The protein below binds the small molecule below.
Small molecule (SMILES): CC(=O)N[C@H]1CO[C@H](CO)[C@@H](O[C@]2(O)O[C@H](CO)[C@@H](O)[C@H](O)[C@H]2NC(C)=O)[C@@H]1O

Binding-site contacts:
Ligand atom C6 contacts residue ASP283 of chain 2.B at 3.9 Å.
Ligand atom O5 contacts residue GLY281 of chain 2.B at 4.1 Å.
Ligand atom N2 contacts residue GLY281 of chain 2.B at 4.3 Å.
Ligand atom C1 contacts residue ASP283 of chain 2.B at 4.4 Å.
Ligand atom C8 contacts residue GLY281 of chain 2.B at 3.2 Å.
Ligand atom C1 contacts residue GLY281 of chain 2.B at 3.8 Å.
Ligand atom C6 contacts residue SER282 of chain 2.B at 4.5 Å.
Ligand atom O5 contacts residue ASN3 of chain 2.B at 2.7 Å (h-bond).
Ligand atom C1 contacts residue SER282 of chain 2.B at 4.1 Å.
Ligand atom C2 contacts residue GLY281 of chain 2.B at 3.9 Å.
Ligand atom O6 contacts residue SER282 of chain 2.B at 3.4 Å.
Ligand atom O7 contacts residue PRO8 of chain 1.A at 3.6 Å.
Ligand atom C7 contacts residue PRO8 of chain 1.A at 4.2 Å (hydrophobic).
Ligand atom O6 contacts residue ASP283 of chain 2.B at 3.6 Å (salt-bridge).
Ligand atom C8 contacts residue MET2 of chain 2.B at 4.1 Å (hydrophobic).
Ligand atom C5 contacts residue ASP283 of chain 2.B at 4.3 Å.
Ligand atom C2 contacts residue ASN3 of chain 2.B at 3.1 Å.
Ligand atom C7 contacts residue ASN3 of chain 2.B at 4.0 Å.
Ligand atom C7 contacts residue ZN1 of chain 1.R at 4.0 Å.
Ligand atom C7 contacts residue GLY281 of chain 2.B at 4.1 Å.
Ligand atom C1 contacts residue ASN3 of chain 2.B at 2.0 Å.
Ligand atom O5 contacts residue ASP283 of chain 2.B at 3.4 Å (salt-bridge).
Ligand atom O5 contacts residue SER282 of chain 2.B at 3.5 Å.
Ligand atom O7 contacts residue GLU198 of chain 1.A at 3.8 Å.
Ligand atom C5 contacts residue ASN3 of chain 2.B at 4.0 Å.
Ligand atom O3 contacts residue GLU198 of chain 1.A at 4.0 Å.
Ligand atom C8 contacts residue ASN3 of chain 2.B at 3.5 Å.
Ligand atom O7 contacts residue ZN1 of chain 1.R at 2.8 Å.
Ligand atom O6 contacts residue GLU198 of chain 1.A at 4.3 Å.
Ligand atom C3 contacts residue ASN3 of chain 2.B at 4.4 Å.
Ligand atom N2 contacts residue ASN3 of chain 2.B at 3.5 Å (h-bond).

Sequence of chain 2.B:
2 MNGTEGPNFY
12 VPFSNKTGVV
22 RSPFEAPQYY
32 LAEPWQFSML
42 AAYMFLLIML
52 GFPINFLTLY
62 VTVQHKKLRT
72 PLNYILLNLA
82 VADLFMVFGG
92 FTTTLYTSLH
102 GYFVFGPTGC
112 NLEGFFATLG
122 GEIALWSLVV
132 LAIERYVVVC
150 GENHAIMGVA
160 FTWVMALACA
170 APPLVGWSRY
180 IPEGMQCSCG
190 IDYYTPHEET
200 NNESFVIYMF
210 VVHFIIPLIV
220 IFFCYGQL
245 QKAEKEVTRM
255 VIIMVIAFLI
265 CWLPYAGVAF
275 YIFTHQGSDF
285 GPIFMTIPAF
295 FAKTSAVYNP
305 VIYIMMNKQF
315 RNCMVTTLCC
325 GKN

Sequence of chain 1.A:
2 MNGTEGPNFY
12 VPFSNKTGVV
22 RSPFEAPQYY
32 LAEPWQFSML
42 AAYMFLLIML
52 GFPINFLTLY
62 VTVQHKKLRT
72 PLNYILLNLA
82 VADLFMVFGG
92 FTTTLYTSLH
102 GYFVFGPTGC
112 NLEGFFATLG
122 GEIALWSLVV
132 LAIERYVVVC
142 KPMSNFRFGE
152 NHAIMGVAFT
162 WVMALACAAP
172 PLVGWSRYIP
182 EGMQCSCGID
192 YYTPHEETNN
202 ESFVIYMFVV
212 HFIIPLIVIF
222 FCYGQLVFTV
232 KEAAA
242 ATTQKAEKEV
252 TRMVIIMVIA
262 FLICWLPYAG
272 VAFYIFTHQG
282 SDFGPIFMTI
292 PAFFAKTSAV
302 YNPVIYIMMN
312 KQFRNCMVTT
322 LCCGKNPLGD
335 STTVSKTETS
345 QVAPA